Sequence of chain 1.A:
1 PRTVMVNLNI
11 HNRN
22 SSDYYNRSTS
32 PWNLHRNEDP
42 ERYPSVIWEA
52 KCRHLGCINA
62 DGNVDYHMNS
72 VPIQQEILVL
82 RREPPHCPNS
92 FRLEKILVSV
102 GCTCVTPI

Sequence of chain 1.B:
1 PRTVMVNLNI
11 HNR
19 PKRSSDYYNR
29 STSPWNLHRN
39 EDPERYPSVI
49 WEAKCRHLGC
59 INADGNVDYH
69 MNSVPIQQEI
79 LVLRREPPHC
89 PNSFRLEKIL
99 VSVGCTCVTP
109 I

Binding-site contacts:
Ligand atom O contacts residue TRP49 of chain 1.A at 3.0 Å (h-bond).
Ligand atom C30 contacts residue LEU81 of chain 1.A at 3.1 Å (hydrophobic).
Ligand atom O3 contacts residue LEU79 of chain 1.B at 3.2 Å.
Ligand atom C32 contacts residue LEU79 of chain 1.A at 2.9 Å (hydrophobic).
Ligand atom C5 contacts residue PRO45 of chain 1.A at 3.3 Å (hydrophobic).
Ligand atom C31 contacts residue VAL80 of chain 1.A at 3.5 Å (hydrophobic).
Ligand atom C38 contacts residue GLN76 of chain 1.A at 3.5 Å.
Ligand atom C40 contacts residue GLU77 of chain 1.A at 3.6 Å.
Ligand atom O8 contacts residue ILE78 of chain 1.B at 3.5 Å.
Ligand atom F contacts residue LEU79 of chain 1.B at 3.2 Å.
Ligand atom C27 contacts residue LEU79 of chain 1.A at 3.6 Å (hydrophobic).
Ligand atom O7 contacts residue ILE78 of chain 1.A at 3.5 Å.
Ligand atom O5 contacts residue LYS96 of chain 1.B at 3.3 Å (salt-bridge).
Ligand atom C26 contacts residue LEU79 of chain 1.B at 3.0 Å (hydrophobic).
Ligand atom C9 contacts residue TRP49 of chain 1.A at 3.6 Å (hydrophobic).
Ligand atom C39 contacts residue GLN76 of chain 1.A at 3.1 Å.
Ligand atom N3 contacts residue LEU79 of chain 1.A at 3.1 Å (h-bond).
Ligand atom C contacts residue ILE78 of chain 1.A at 3.5 Å (hydrophobic).
Ligand atom N3 contacts residue ILE78 of chain 1.A at 3.5 Å.
Ligand atom N4 contacts residue LEU79 of chain 1.B at 2.8 Å (h-bond).
Ligand atom O7 contacts residue LEU79 of chain 1.A at 2.8 Å (h-bond).
Ligand atom C1 contacts residue ILE78 of chain 1.A at 3.4 Å (hydrophobic).
Ligand atom C29 contacts residue LEU94 of chain 1.A at 3.6 Å (hydrophobic).
Ligand atom C contacts residue PRO45 of chain 1.A at 3.6 Å (hydrophobic).
Ligand atom C31 contacts residue LEU79 of chain 1.A at 3.1 Å (hydrophobic).
Ligand atom C22 contacts residue TYR44 of chain 1.A at 3.4 Å (hydrophobic).
Ligand atom F contacts residue PRO45 of chain 1.B at 3.2 Å.
Ligand atom C35 contacts residue ILE78 of chain 1.B at 3.7 Å (hydrophobic).
Ligand atom C39 contacts residue GLU77 of chain 1.A at 3.6 Å.
Ligand atom C22 contacts residue PRO45 of chain 1.A at 3.5 Å (hydrophobic).
Ligand atom C25 contacts residue LEU79 of chain 1.A at 3.5 Å (hydrophobic).
Ligand atom C30 contacts residue LEU94 of chain 1.A at 3.4 Å (hydrophobic).
Ligand atom C25 contacts residue LEU79 of chain 1.B at 3.4 Å (hydrophobic).
Ligand atom C31 contacts residue LEU81 of chain 1.A at 3.3 Å (hydrophobic).
Ligand atom C19 contacts residue LEU79 of chain 1.B at 3.7 Å (hydrophobic).
Ligand atom O8 contacts residue LEU79 of chain 1.B at 2.8 Å (h-bond).
Ligand atom C13 contacts residue LEU79 of chain 1.B at 3.5 Å (hydrophobic).
Ligand atom O5 contacts residue GLU77 of chain 1.B at 3.7 Å.
Ligand atom C8 contacts residue VAL47 of chain 1.A at 3.3 Å (hydrophobic).
Ligand atom F1 contacts residue LEU79 of chain 1.A at 3.5 Å.

This small molecule binds to this protein.
Small molecule (SMILES): CC(C)[C@H](NC(=O)COCCNC(=O)OC(C)(C)C)C(=O)N[C@@H](CC(=O)O)Cc1ccc(NC(=O)[C@H](Cc2ccccc2Cl)NC(=O)C(F)(F)c2ccccc2)cc1